Binding-site contacts:
Ligand atom O4 contacts residue LEU909 of chain 1.B at 3.8 Å.
Ligand atom C5 contacts residue ASN704 of chain 1.B at 3.6 Å.
Ligand atom O6 contacts residue ASN704 of chain 1.B at 4.2 Å.
Ligand atom O6 contacts residue GLN913 of chain 1.B at 4.0 Å.
Ligand atom C3 contacts residue ASN704 of chain 1.B at 3.8 Å.
Ligand atom C4 contacts residue ASN704 of chain 1.B at 4.2 Å.
Ligand atom C8 contacts residue GLN913 of chain 1.B at 3.8 Å.
Ligand atom C2 contacts residue ASN704 of chain 1.B at 2.5 Å.
Ligand atom O7 contacts residue ASN704 of chain 1.B at 3.2 Å (h-bond).
Ligand atom O7 contacts residue GLN1058 of chain 1.B at 3.9 Å.
Ligand atom O5 contacts residue ASN704 of chain 1.B at 2.3 Å (h-bond).
Ligand atom N2 contacts residue ASN704 of chain 1.B at 3.0 Å (h-bond).
Ligand atom C1 contacts residue GLN1058 of chain 1.B at 4.5 Å.
Ligand atom C5 contacts residue LEU909 of chain 1.B at 4.4 Å (hydrophobic).
Ligand atom N2 contacts residue LEU909 of chain 1.B at 4.5 Å.
Ligand atom C1 contacts residue ASN704 of chain 1.B at 1.4 Å.
Ligand atom O6 contacts residue PHE705 of chain 1.B at 3.7 Å.
Ligand atom C7 contacts residue LEU909 of chain 1.B at 4.1 Å (hydrophobic).
Ligand atom C7 contacts residue ASN704 of chain 1.B at 3.3 Å.
Ligand atom C8 contacts residue ASN704 of chain 1.B at 4.5 Å.
Ligand atom O7 contacts residue LEU909 of chain 1.B at 3.8 Å.

This protein binds this small molecule.
Small molecule (SMILES): CC(=O)N[C@H]1[C@H](O[C@H]2[C@H](O)[C@@H](NC(C)=O)CO[C@@H]2CO)O[C@H](CO)[C@@H](O)[C@@H]1O

Sequence of chain 1.B:
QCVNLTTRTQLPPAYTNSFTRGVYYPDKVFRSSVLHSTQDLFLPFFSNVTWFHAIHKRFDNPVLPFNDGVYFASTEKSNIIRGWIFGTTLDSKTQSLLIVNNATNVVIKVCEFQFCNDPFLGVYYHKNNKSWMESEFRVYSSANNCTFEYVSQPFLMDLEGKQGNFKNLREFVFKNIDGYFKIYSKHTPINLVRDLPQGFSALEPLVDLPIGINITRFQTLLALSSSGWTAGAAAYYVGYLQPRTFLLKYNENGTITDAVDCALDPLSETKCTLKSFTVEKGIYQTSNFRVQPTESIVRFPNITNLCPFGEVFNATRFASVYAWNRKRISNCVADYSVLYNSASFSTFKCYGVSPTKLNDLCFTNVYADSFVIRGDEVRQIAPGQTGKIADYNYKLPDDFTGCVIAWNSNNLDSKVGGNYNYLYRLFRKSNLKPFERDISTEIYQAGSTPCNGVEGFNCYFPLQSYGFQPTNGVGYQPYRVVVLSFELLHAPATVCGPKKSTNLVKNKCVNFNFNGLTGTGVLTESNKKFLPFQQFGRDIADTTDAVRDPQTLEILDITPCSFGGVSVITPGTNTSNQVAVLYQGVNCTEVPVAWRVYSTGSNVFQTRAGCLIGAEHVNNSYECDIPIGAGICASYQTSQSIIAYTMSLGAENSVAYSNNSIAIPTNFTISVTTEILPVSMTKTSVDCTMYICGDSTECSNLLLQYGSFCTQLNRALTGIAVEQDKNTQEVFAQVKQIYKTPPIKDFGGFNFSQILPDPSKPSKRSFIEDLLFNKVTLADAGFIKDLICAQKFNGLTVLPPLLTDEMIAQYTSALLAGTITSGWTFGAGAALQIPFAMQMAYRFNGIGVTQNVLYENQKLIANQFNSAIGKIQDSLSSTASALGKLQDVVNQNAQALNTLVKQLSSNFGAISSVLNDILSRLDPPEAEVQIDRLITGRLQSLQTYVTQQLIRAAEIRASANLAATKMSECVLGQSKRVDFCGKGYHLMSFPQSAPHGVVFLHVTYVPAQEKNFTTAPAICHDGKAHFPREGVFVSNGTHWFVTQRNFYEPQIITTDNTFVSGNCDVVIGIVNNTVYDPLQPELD